Sequence of chain 1.B:
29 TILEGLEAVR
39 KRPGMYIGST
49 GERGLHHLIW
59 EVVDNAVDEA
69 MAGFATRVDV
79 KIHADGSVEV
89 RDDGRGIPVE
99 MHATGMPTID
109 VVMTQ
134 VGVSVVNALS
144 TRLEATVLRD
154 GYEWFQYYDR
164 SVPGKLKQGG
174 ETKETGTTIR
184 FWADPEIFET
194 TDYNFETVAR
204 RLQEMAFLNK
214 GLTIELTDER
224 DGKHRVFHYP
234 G

This small molecule binds to this protein.
Small molecule (SMILES): CO[C@@H]1[C@@H](OC(N)=O)[C@@H](O)[C@H](Oc2ccc3c(O)c(NC(=O)c4ccc(O)c(CC=C(C)C)c4)c(=O)oc3c2C)OC1(C)C

Binding-site contacts:
Ligand atom C17 contacts residue GLU98 of chain 1.B at 3.4 Å.
Ligand atom C6 contacts residue ARG152 of chain 1.B at 3.7 Å.
Ligand atom C4 contacts residue ARG93 of chain 1.B at 3.5 Å.
Ligand atom O11 contacts residue ARG152 of chain 1.B at 2.9 Å (salt-bridge).
Ligand atom C25 contacts residue THR106 of chain 1.B at 3.7 Å.
Ligand atom C12 contacts residue ASN63 of chain 1.B at 3.6 Å.
Ligand atom O4 contacts residue GLU67 of chain 1.B at 3.3 Å.
Ligand atom C3 contacts residue ARG93 of chain 1.B at 3.8 Å.
Ligand atom C4 contacts residue GLU67 of chain 1.B at 3.8 Å.
Ligand atom C19 contacts residue ARG152 of chain 1.B at 3.4 Å.
Ligand atom C6 contacts residue ARG93 of chain 1.B at 3.7 Å.
Ligand atom O10 contacts residue ARG93 of chain 1.B at 3.6 Å.
Ligand atom C3 contacts residue GLU67 of chain 1.B at 3.7 Å.
Ligand atom O3 contacts residue GLU98 of chain 1.B at 2.5 Å (salt-bridge).
Ligand atom C8 contacts residue ARG93 of chain 1.B at 3.6 Å.
Ligand atom C10 contacts residue ARG93 of chain 1.B at 3.7 Å.
Ligand atom C7 contacts residue ARG93 of chain 1.B at 3.6 Å.
Ligand atom C5 contacts residue ARG93 of chain 1.B at 3.5 Å.
Ligand atom C1 contacts residue ILE95 of chain 1.B at 3.7 Å (hydrophobic).
Ligand atom N1 contacts residue ASN63 of chain 1.B at 3.8 Å.
Ligand atom O1 contacts residue ILE95 of chain 1.B at 3.5 Å.
Ligand atom C12 contacts residue ASP90 of chain 1.B at 3.8 Å.
Ligand atom O6 contacts residue ASN63 of chain 1.B at 2.6 Å (h-bond).
Ligand atom C11 contacts residue ARG93 of chain 1.B at 3.9 Å.
Ligand atom N1 contacts residue ASP90 of chain 1.B at 2.9 Å (salt-bridge).
Ligand atom C2 contacts residue GLY94 of chain 1.B at 3.4 Å.
Ligand atom C29 contacts residue ASN63 of chain 1.B at 3.4 Å.
Ligand atom O10 contacts residue ARG152 of chain 1.B at 3.4 Å (salt-bridge).
Ligand atom C1 contacts residue VAL110 of chain 1.B at 3.8 Å (hydrophobic).
Ligand atom C25 contacts residue VAL110 of chain 1.B at 3.6 Å (hydrophobic).
Ligand atom O3 contacts residue THR106 of chain 1.B at 3.7 Å.
Ligand atom C17 contacts residue PRO96 of chain 1.B at 3.6 Å (hydrophobic).
Ligand atom C2 contacts residue GLU67 of chain 1.B at 3.8 Å.
Ligand atom C18 contacts residue GLU98 of chain 1.B at 3.4 Å.
Ligand atom O8 contacts residue GLU67 of chain 1.B at 3.5 Å (salt-bridge).
Ligand atom N1 contacts residue ALA64 of chain 1.B at 3.7 Å.
Ligand atom C9 contacts residue ARG93 of chain 1.B at 3.6 Å.
Ligand atom O3 contacts residue PRO96 of chain 1.B at 3.5 Å.
Ligand atom O5 contacts residue ASN63 of chain 1.B at 3.4 Å (h-bond).
Ligand atom C18 contacts residue PRO96 of chain 1.B at 3.8 Å (hydrophobic).